Sequence of chain 1.B:
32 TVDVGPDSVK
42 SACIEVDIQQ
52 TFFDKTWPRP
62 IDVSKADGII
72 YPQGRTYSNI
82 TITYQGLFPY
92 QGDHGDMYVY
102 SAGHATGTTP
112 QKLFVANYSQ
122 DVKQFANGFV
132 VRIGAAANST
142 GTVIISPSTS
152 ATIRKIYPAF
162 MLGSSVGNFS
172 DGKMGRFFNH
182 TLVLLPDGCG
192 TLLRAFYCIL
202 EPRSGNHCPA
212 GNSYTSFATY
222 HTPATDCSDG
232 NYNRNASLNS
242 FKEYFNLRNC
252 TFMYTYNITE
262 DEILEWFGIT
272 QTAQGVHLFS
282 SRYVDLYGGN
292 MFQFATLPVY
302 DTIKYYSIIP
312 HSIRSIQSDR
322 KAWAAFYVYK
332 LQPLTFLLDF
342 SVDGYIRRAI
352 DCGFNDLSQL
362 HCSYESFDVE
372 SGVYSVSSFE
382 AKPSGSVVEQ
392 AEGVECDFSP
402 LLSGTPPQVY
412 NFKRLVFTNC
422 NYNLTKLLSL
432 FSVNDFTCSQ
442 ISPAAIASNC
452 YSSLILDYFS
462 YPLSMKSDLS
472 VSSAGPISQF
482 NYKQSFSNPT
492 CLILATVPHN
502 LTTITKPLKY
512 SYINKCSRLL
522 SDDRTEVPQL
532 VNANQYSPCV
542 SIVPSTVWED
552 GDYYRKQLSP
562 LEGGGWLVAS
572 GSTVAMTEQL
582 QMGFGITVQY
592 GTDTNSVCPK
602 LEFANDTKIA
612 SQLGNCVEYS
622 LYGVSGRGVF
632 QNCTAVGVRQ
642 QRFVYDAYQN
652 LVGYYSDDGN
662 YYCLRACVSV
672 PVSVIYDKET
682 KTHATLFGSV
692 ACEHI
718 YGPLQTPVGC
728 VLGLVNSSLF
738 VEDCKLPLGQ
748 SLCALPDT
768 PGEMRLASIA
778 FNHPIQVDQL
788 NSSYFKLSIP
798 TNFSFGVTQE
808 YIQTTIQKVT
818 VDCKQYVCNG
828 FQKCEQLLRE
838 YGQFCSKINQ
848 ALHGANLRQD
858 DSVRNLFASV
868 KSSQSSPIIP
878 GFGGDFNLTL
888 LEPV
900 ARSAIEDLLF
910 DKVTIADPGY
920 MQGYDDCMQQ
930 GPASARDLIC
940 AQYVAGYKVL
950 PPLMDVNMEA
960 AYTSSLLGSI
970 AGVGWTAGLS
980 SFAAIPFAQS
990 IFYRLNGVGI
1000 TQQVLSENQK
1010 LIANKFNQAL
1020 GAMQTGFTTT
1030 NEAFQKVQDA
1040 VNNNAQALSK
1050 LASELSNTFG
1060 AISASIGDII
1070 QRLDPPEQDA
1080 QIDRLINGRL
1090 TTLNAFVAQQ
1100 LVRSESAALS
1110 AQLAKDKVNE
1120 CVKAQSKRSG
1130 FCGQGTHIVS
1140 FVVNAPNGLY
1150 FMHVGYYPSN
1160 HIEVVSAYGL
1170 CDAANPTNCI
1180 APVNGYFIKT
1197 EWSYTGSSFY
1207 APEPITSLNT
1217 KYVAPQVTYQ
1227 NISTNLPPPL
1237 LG

A small-molecule ligand and the protein it binds are described below.
Small molecule (SMILES): CC(=O)N[C@@H]1[C@@H](O)[C@H](O)[C@@H](CO)O[C@H]1O

Binding-site contacts:
Ligand atom C7 contacts residue GLN722 of chain 1.B at 4.0 Å.
Ligand atom O6 contacts residue SER735 of chain 1.B at 4.4 Å.
Ligand atom C7 contacts residue ASN733 of chain 1.B at 3.5 Å.
Ligand atom N2 contacts residue ASN733 of chain 1.B at 2.9 Å (h-bond).
Ligand atom C3 contacts residue ASN733 of chain 1.B at 3.8 Å.
Ligand atom O7 contacts residue ASN733 of chain 1.B at 3.6 Å.
Ligand atom O7 contacts residue GLN722 of chain 1.B at 3.8 Å.
Ligand atom O7 contacts residue LEU721 of chain 1.B at 3.7 Å.
Ligand atom C4 contacts residue ASN733 of chain 1.B at 4.2 Å.
Ligand atom C2 contacts residue ASN733 of chain 1.B at 2.5 Å.
Ligand atom O5 contacts residue ASN733 of chain 1.B at 2.4 Å (h-bond).
Ligand atom C7 contacts residue LEU721 of chain 1.B at 4.0 Å (hydrophobic).
Ligand atom C8 contacts residue GLN722 of chain 1.B at 3.2 Å.
Ligand atom C5 contacts residue ASN733 of chain 1.B at 3.7 Å.
Ligand atom C8 contacts residue LEU773 of chain 1.B at 3.6 Å (hydrophobic).
Ligand atom C8 contacts residue THR723 of chain 1.B at 4.1 Å.
Ligand atom C1 contacts residue ASN733 of chain 1.B at 1.4 Å.
Ligand atom C8 contacts residue LEU721 of chain 1.B at 4.0 Å (hydrophobic).